Binding-site contacts:
Ligand atom PB contacts residue MG1 of chain 1.P at 3.7 Å.
Ligand atom N2 contacts residue PHE241 of chain 1.A at 3.8 Å.
Ligand atom CM7 contacts residue TYR248 of chain 1.A at 3.8 Å (hydrophobic).
Ligand atom O1B contacts residue MG1 of chain 1.P at 2.8 Å.
Ligand atom N7 contacts residue TYR248 of chain 1.A at 3.7 Å.
Ligand atom C2' contacts residue ASP152 of chain 1.A at 3.8 Å.
Ligand atom C6 contacts residue TYR154 of chain 1.A at 3.8 Å (hydrophobic).
Ligand atom O3C contacts residue ARG41 of chain 1.A at 3.1 Å (salt-bridge).
Ligand atom N2 contacts residue GLU250 of chain 1.A at 3.1 Å (salt-bridge).
Ligand atom N3 contacts residue TYR248 of chain 1.A at 3.7 Å.
Ligand atom O3B contacts residue ARG70 of chain 1.A at 3.7 Å.
Ligand atom O3B contacts residue ARG41 of chain 1.A at 3.7 Å.
Ligand atom N1 contacts residue GLU250 of chain 1.A at 2.8 Å (salt-bridge).
Ligand atom O2A contacts residue ARG92 of chain 1.A at 3.2 Å (salt-bridge).
Ligand atom C6 contacts residue GLU250 of chain 1.A at 3.8 Å.
Ligand atom O3C contacts residue HIS37 of chain 1.A at 3.1 Å (h-bond).
Ligand atom O2' contacts residue TYR285 of chain 1.A at 3.0 Å (h-bond).
Ligand atom C2 contacts residue TYR248 of chain 1.A at 3.7 Å (hydrophobic).
Ligand atom C6 contacts residue TYR248 of chain 1.A at 3.6 Å (hydrophobic).
Ligand atom O1A contacts residue TYR248 of chain 1.A at 2.9 Å (h-bond).
Ligand atom O2' contacts residue ASP152 of chain 1.A at 3.8 Å.
Ligand atom PC contacts residue MG1 of chain 1.P at 3.6 Å.
Ligand atom O2' contacts residue ALA40 of chain 1.A at 3.8 Å.
Ligand atom N1 contacts residue TYR154 of chain 1.A at 3.5 Å.
Ligand atom C2 contacts residue TYR154 of chain 1.A at 3.6 Å (hydrophobic).
Ligand atom PC contacts residue HIS37 of chain 1.A at 3.8 Å.
Ligand atom O2A contacts residue TYR248 of chain 1.A at 3.6 Å.
Ligand atom PA contacts residue TYR248 of chain 1.A at 3.6 Å.
Ligand atom C5 contacts residue TYR248 of chain 1.A at 3.5 Å (hydrophobic).
Ligand atom O1C contacts residue MG1 of chain 1.P at 2.1 Å.
Ligand atom O1C contacts residue HIS37 of chain 1.A at 3.4 Å (h-bond).
Ligand atom O2B contacts residue ARG70 of chain 1.A at 2.7 Å (salt-bridge).
Ligand atom O3A contacts residue MG1 of chain 1.P at 3.9 Å.
Ligand atom N1 contacts residue TYR248 of chain 1.A at 3.6 Å.
Ligand atom C4 contacts residue TYR248 of chain 1.A at 3.6 Å (hydrophobic).
Ligand atom O4' contacts residue VAL243 of chain 1.A at 3.8 Å.
Ligand atom O3' contacts residue ARG41 of chain 1.A at 3.8 Å.
Ligand atom C2 contacts residue GLU250 of chain 1.A at 3.4 Å.
Ligand atom O3A contacts residue ARG41 of chain 1.A at 3.4 Å (salt-bridge).
Ligand atom CM7 contacts residue SAH1 of chain 1.N at 3.5 Å.

The protein below binds the small molecule below.
Small molecule (SMILES): C[n+]1cn([C@@H]2O[C@H](CO[P](=O)(O)O[P](=O)(O)OP(=O)(O)O)[C@@H](O)[C@H]2O)c2nc(N)[nH]c(=O)c21

Sequence of chain 1.B:
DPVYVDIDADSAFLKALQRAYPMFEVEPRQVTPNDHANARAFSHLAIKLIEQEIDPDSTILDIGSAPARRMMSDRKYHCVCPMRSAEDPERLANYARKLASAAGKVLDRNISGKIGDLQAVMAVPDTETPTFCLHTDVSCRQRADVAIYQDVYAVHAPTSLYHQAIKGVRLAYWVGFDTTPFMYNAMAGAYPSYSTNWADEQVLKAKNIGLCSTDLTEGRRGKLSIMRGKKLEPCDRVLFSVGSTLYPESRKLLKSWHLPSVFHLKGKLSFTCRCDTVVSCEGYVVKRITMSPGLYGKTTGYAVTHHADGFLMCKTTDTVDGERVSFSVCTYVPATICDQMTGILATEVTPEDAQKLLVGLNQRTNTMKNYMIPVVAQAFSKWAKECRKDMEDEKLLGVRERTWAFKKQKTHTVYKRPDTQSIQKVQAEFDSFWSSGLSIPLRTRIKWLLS

Sequence of chain 1.A:
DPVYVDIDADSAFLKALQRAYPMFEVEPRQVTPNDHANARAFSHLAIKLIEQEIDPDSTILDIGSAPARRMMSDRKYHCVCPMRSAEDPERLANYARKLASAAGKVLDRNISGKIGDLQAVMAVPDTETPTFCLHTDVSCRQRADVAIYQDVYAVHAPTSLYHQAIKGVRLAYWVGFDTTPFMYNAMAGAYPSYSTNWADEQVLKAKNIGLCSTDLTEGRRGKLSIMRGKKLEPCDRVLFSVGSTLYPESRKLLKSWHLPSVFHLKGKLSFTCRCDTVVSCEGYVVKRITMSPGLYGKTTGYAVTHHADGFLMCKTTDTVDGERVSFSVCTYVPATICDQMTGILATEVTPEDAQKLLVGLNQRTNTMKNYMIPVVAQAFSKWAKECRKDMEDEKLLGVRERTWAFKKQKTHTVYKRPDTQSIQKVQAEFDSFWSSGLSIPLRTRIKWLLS